Binding-site contacts:
Ligand atom C1 contacts residue ASN412 of chain 1.B at 1.4 Å.
Ligand atom C2 contacts residue ASN412 of chain 1.B at 2.6 Å.
Ligand atom C8 contacts residue GLU415 of chain 1.B at 3.3 Å.
Ligand atom O5 contacts residue ASN412 of chain 1.B at 2.4 Å (h-bond).
Ligand atom C5 contacts residue ASN412 of chain 1.B at 3.5 Å.
Ligand atom C8 contacts residue ASN412 of chain 1.B at 3.7 Å.
Ligand atom O7 contacts residue GLU415 of chain 1.B at 3.9 Å.
Ligand atom C4 contacts residue ASN412 of chain 1.B at 4.2 Å.
Ligand atom O7 contacts residue ASN412 of chain 1.B at 4.3 Å.
Ligand atom C7 contacts residue ASN412 of chain 1.B at 3.7 Å.
Ligand atom C6 contacts residue ASN412 of chain 1.B at 3.6 Å.
Ligand atom C7 contacts residue GLU415 of chain 1.B at 4.1 Å.
Ligand atom N2 contacts residue ASN412 of chain 1.B at 3.2 Å (h-bond).
Ligand atom C3 contacts residue ASN412 of chain 1.B at 3.8 Å.

The protein below binds the small molecule below.
Small molecule (SMILES): CC(=O)N[C@H]1[C@H](O[C@H]2[C@H](O)[C@@H](NC(C)=O)CO[C@@H]2CO)O[C@H](CO)[C@@H](O)[C@@H]1O

Sequence of chain 1.B:
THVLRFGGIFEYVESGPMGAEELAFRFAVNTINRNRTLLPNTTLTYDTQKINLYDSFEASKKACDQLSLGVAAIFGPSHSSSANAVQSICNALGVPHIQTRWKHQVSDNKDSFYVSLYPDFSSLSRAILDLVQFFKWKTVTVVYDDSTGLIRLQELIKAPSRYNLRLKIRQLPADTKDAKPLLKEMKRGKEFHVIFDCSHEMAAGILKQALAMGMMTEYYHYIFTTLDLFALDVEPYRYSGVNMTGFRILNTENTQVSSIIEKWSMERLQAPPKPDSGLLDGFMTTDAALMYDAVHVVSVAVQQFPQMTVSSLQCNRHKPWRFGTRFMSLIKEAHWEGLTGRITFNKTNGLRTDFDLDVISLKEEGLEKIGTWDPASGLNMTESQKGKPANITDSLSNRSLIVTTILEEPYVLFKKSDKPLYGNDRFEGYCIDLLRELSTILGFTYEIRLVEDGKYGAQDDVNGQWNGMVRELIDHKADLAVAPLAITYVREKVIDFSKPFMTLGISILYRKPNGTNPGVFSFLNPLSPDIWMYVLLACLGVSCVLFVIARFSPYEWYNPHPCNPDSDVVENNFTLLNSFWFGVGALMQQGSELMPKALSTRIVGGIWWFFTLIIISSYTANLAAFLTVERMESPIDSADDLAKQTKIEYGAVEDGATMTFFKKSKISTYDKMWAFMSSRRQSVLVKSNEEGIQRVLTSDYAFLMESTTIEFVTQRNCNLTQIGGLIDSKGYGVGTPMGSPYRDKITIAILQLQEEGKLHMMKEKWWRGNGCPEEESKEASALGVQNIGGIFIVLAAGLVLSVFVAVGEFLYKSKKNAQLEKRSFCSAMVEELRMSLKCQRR